Binding-site contacts:
Ligand atom C3 contacts residue GLU107 of chain 1.A at 3.9 Å.
Ligand atom C6 contacts residue SER38 of chain 1.A at 4.0 Å.
Ligand atom N1 contacts residue MET36 of chain 1.A at 4.0 Å.
Ligand atom C8 contacts residue SER38 of chain 1.A at 3.9 Å.
Ligand atom N contacts residue MET109 of chain 1.A at 3.0 Å (h-bond).
Ligand atom C contacts residue MET109 of chain 1.A at 3.4 Å (hydrophobic).
Ligand atom C7 contacts residue GLY37 of chain 1.A at 4.2 Å.
Ligand atom O contacts residue CYS112 of chain 1.A at 4.3 Å.
Ligand atom N contacts residue MET36 of chain 1.A at 4.3 Å.
Ligand atom C11 contacts residue SER157 of chain 1.A at 3.9 Å.
Ligand atom C3 contacts residue LEU160 of chain 1.A at 3.9 Å (hydrophobic).
Ligand atom N contacts residue LEU108 of chain 1.A at 3.9 Å.
Ligand atom C11 contacts residue LYS115 of chain 1.A at 4.2 Å.
Ligand atom N4 contacts residue ALA57 of chain 1.A at 3.8 Å.
Ligand atom C1 contacts residue LEU160 of chain 1.A at 4.0 Å (hydrophobic).
Ligand atom N4 contacts residue GLU107 of chain 1.A at 3.1 Å (salt-bridge).
Ligand atom N1 contacts residue LEU160 of chain 1.A at 4.3 Å.
Ligand atom C10 contacts residue CYS112 of chain 1.A at 4.0 Å (hydrophobic).
Ligand atom C contacts residue MET36 of chain 1.A at 3.9 Å (hydrophobic).
Ligand atom C8 contacts residue THR40 of chain 1.A at 4.2 Å.
Ligand atom N contacts residue ALA57 of chain 1.A at 4.0 Å.
Ligand atom C6 contacts residue VAL44 of chain 1.A at 4.2 Å (hydrophobic).
Ligand atom C4 contacts residue LEU160 of chain 1.A at 4.1 Å (hydrophobic).
Ligand atom C12 contacts residue CYS112 of chain 1.A at 1.8 Å (hydrophobic).
Ligand atom C12 contacts residue SER157 of chain 1.A at 3.6 Å.
Ligand atom C10 contacts residue LYS115 of chain 1.A at 3.6 Å.
Ligand atom C12 contacts residue LYS115 of chain 1.A at 4.0 Å.
Ligand atom C2 contacts residue LEU160 of chain 1.A at 3.7 Å (hydrophobic).
Ligand atom O contacts residue LYS115 of chain 1.A at 2.5 Å (salt-bridge).
Ligand atom N contacts residue GLU107 of chain 1.A at 3.8 Å.
Ligand atom C7 contacts residue SER38 of chain 1.A at 3.2 Å.
Ligand atom N4 contacts residue MET106 of chain 1.A at 3.8 Å.
Ligand atom C11 contacts residue CYS112 of chain 1.A at 2.7 Å (hydrophobic).
Ligand atom N contacts residue LEU160 of chain 1.A at 4.2 Å.
Ligand atom C6 contacts residue MET36 of chain 1.A at 3.8 Å (hydrophobic).
Ligand atom N3 contacts residue VAL44 of chain 1.A at 4.3 Å.
Ligand atom C3 contacts residue MET109 of chain 1.A at 4.1 Å (hydrophobic).
Ligand atom C3 contacts residue ALA57 of chain 1.A at 3.9 Å (hydrophobic).
Ligand atom C7 contacts residue MET36 of chain 1.A at 3.5 Å (hydrophobic).
Ligand atom C contacts residue LEU108 of chain 1.A at 3.8 Å (hydrophobic).

This small molecule binds to this protein.
Small molecule (SMILES): CCC(=O)N1CCC[C@@H](n2ncc3c(N)ncnc32)C1

Sequence of chain 1.A:
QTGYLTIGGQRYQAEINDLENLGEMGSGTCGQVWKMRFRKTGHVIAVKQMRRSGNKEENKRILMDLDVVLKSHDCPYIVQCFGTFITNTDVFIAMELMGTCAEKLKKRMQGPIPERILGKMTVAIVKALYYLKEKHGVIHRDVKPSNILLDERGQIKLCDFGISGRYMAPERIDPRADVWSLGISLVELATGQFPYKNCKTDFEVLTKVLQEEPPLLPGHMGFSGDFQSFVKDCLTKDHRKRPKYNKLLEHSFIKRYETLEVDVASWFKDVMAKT